Binding-site contacts:
Ligand atom C contacts residue ASP172 of chain 2.A at 4.2 Å.
Ligand atom SE contacts residue HIS61 of chain 2.A at 3.6 Å.
Ligand atom N contacts residue ASN199 of chain 2.A at 3.1 Å (h-bond).
Ligand atom CB contacts residue HIS61 of chain 2.A at 4.4 Å.
Ligand atom CE contacts residue TYR42 of chain 2.A at 3.6 Å (hydrophobic).
Ligand atom C contacts residue ASN199 of chain 2.A at 4.0 Å.
Ligand atom C contacts residue ACT1 of chain 2.S at 3.4 Å.
Ligand atom OXT contacts residue ASP172 of chain 2.A at 3.6 Å.
Ligand atom O contacts residue ACT1 of chain 2.S at 3.7 Å.
Ligand atom CA contacts residue PHE59 of chain 2.A at 4.4 Å (hydrophobic).
Ligand atom CB contacts residue TYR42 of chain 2.A at 4.0 Å (hydrophobic).
Ligand atom O contacts residue CYS85 of chain 2.A at 3.7 Å.
Ligand atom CB contacts residue ASN199 of chain 2.A at 3.9 Å.
Ligand atom SE contacts residue GLN60 of chain 2.A at 3.9 Å.
Ligand atom O contacts residue TYR197 of chain 2.A at 4.2 Å.
Ligand atom O contacts residue HIS61 of chain 2.A at 3.8 Å.
Ligand atom CG contacts residue PHE59 of chain 2.A at 4.4 Å (hydrophobic).
Ligand atom CA contacts residue TYR42 of chain 2.A at 3.7 Å (hydrophobic).
Ligand atom CB contacts residue PHE59 of chain 2.A at 3.4 Å (hydrophobic).
Ligand atom CE contacts residue TYR64 of chain 2.A at 3.9 Å (hydrophobic).
Ligand atom N contacts residue PHE59 of chain 2.A at 4.2 Å.
Ligand atom CG contacts residue ASP172 of chain 2.A at 3.8 Å.
Ligand atom CE contacts residue PHE59 of chain 2.A at 3.7 Å (hydrophobic).
Ligand atom CA contacts residue ASN199 of chain 2.A at 4.0 Å.
Ligand atom CE contacts residue GLN60 of chain 2.A at 3.8 Å.
Ligand atom CB contacts residue ASP172 of chain 2.A at 4.3 Å.
Ligand atom O contacts residue ASN199 of chain 2.A at 3.0 Å (h-bond).
Ligand atom CG contacts residue TYR42 of chain 2.A at 4.1 Å (hydrophobic).
Ligand atom N contacts residue THR174 of chain 2.A at 3.5 Å (h-bond).
Ligand atom CA contacts residue ASP172 of chain 2.A at 3.7 Å.
Ligand atom SE contacts residue PHE59 of chain 2.A at 4.4 Å.
Ligand atom N contacts residue CYS85 of chain 2.A at 4.0 Å.
Ligand atom OXT contacts residue CYS85 of chain 2.A at 3.7 Å.
Ligand atom CG contacts residue ACT1 of chain 2.S at 3.7 Å.
Ligand atom OXT contacts residue ACT1 of chain 2.S at 2.3 Å (h-bond).
Ligand atom N contacts residue TYR42 of chain 2.A at 4.3 Å.
Ligand atom SE contacts residue TYR64 of chain 2.A at 3.6 Å.
Ligand atom C contacts residue CYS85 of chain 2.A at 4.0 Å (hydrophobic).
Ligand atom C contacts residue HIS61 of chain 2.A at 4.4 Å.
Ligand atom CG contacts residue HIS61 of chain 2.A at 3.8 Å.

This protein binds this small molecule.
Small molecule (SMILES): C[Se]CC[C@H](N)C(=O)O

Sequence of chain 2.A:
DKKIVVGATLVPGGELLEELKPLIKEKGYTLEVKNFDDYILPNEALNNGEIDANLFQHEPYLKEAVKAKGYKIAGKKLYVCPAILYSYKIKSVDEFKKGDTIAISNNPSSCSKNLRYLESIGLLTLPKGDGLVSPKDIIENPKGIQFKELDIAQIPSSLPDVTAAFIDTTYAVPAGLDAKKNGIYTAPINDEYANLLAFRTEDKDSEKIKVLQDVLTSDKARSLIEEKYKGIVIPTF